A protein and the small-molecule ligand that binds it are described below.
Small molecule (SMILES): NCCCCCCNS(=O)(=O)c1cccc2c(Cl)cccc12

Sequence of chain 1.A:
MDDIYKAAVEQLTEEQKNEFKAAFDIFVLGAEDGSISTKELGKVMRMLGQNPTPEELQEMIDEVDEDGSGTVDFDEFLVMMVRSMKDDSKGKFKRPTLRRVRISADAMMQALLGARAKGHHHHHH

Binding-site contacts:
Ligand atom C6 contacts residue MET80 of chain 1.A at 3.9 Å (hydrophobic).
Ligand atom N1 contacts residue ARG102 of chain 1.A at 3.3 Å (salt-bridge).
Ligand atom C7 contacts residue MET60 of chain 1.A at 2.8 Å (hydrophobic).
Ligand atom C16 contacts residue ARG102 of chain 1.A at 3.9 Å.
Ligand atom CL1 contacts residue PHE27 of chain 1.A at 3.2 Å.
Ligand atom C3 contacts residue MET108 of chain 1.A at 3.5 Å (hydrophobic).
Ligand atom O1 contacts residue ARG102 of chain 1.A at 3.9 Å.
Ligand atom C6 contacts residue VAL64 of chain 1.A at 3.9 Å (hydrophobic).
Ligand atom C8 contacts residue MET80 of chain 1.A at 3.5 Å (hydrophobic).
Ligand atom O2 contacts residue GLU63 of chain 1.A at 2.9 Å (salt-bridge).
Ligand atom C7 contacts residue VAL64 of chain 1.A at 3.8 Å (hydrophobic).
Ligand atom S1 contacts residue MET60 of chain 1.A at 3.9 Å.
Ligand atom C1 contacts residue MET60 of chain 1.A at 3.9 Å (hydrophobic).
Ligand atom C16 contacts residue SER84 of chain 1.A at 3.9 Å.
Ligand atom C3 contacts residue MET45 of chain 1.A at 3.2 Å (hydrophobic).
Ligand atom C1 contacts residue MET45 of chain 1.A at 3.8 Å (hydrophobic).
Ligand atom C4 contacts residue PHE27 of chain 1.A at 3.9 Å (hydrophobic).
Ligand atom N1 contacts residue ILE103 of chain 1.A at 3.5 Å (h-bond).
Ligand atom C7 contacts residue MET80 of chain 1.A at 3.3 Å (hydrophobic).
Ligand atom C5 contacts residue LEU41 of chain 1.A at 3.4 Å (hydrophobic).
Ligand atom C2 contacts residue MET45 of chain 1.A at 3.1 Å (hydrophobic).
Ligand atom C14 contacts residue ARG102 of chain 1.A at 3.7 Å.
Ligand atom C15 contacts residue SER84 of chain 1.A at 3.1 Å.
Ligand atom C13 contacts residue MET80 of chain 1.A at 3.2 Å (hydrophobic).
Ligand atom C4 contacts residue MET45 of chain 1.A at 3.9 Å (hydrophobic).
Ligand atom C6 contacts residue MET60 of chain 1.A at 3.6 Å (hydrophobic).
Ligand atom C9 contacts residue MET60 of chain 1.A at 4.0 Å (hydrophobic).
Ligand atom C10 contacts residue LEU41 of chain 1.A at 3.9 Å (hydrophobic).
Ligand atom C11 contacts residue MET80 of chain 1.A at 3.6 Å (hydrophobic).
Ligand atom O1 contacts residue MET60 of chain 1.A at 3.8 Å.
Ligand atom CL1 contacts residue LEU41 of chain 1.A at 3.2 Å.
Ligand atom C8 contacts residue MET60 of chain 1.A at 3.7 Å (hydrophobic).
Ligand atom S1 contacts residue ARG102 of chain 1.A at 4.0 Å.
Ligand atom O1 contacts residue ILE103 of chain 1.A at 3.3 Å.
Ligand atom O2 contacts residue MET60 of chain 1.A at 3.5 Å (h-bond).
Ligand atom C11 contacts residue GLU63 of chain 1.A at 3.9 Å.
Ligand atom C4 contacts residue MET108 of chain 1.A at 3.1 Å (hydrophobic).
Ligand atom C12 contacts residue MET80 of chain 1.A at 3.2 Å (hydrophobic).
Ligand atom C6 contacts residue LEU41 of chain 1.A at 3.9 Å (hydrophobic).
Ligand atom C8 contacts residue GLU63 of chain 1.A at 3.6 Å.